Sequence of chain 1.A:
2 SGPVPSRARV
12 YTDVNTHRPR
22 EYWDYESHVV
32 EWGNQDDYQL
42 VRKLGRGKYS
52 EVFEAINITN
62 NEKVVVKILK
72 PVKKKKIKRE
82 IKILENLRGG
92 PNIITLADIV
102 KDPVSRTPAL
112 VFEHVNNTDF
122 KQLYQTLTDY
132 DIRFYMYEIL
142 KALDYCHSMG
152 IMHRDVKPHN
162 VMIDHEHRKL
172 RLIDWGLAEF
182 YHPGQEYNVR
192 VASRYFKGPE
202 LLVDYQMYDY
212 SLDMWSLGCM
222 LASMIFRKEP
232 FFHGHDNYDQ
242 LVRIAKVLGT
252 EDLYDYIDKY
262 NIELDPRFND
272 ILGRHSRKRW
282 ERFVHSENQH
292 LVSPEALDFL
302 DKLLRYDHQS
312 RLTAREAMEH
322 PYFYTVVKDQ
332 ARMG

Binding-site contacts:
Ligand atom N7 contacts residue LYS68 of chain 1.A at 4.0 Å.
Ligand atom C2 contacts residue ILE174 of chain 1.A at 3.4 Å (hydrophobic).
Ligand atom C15 contacts residue ILE95 of chain 1.A at 4.2 Å (hydrophobic).
Ligand atom C16 contacts residue PHE113 of chain 1.A at 3.2 Å (hydrophobic).
Ligand atom C15 contacts residue LYS68 of chain 1.A at 4.0 Å.
Ligand atom C3 contacts residue ILE174 of chain 1.A at 3.6 Å (hydrophobic).
Ligand atom BR2 contacts residue ASN117 of chain 1.A at 3.8 Å.
Ligand atom C5 contacts residue VAL53 of chain 1.A at 4.1 Å (hydrophobic).
Ligand atom BR3 contacts residue ASN118 of chain 1.A at 3.1 Å.
Ligand atom C6 contacts residue VAL53 of chain 1.A at 3.8 Å (hydrophobic).
Ligand atom C8 contacts residue ILE174 of chain 1.A at 3.9 Å (hydrophobic).
Ligand atom N9 contacts residue LYS68 of chain 1.A at 3.9 Å.
Ligand atom C4 contacts residue ILE174 of chain 1.A at 4.1 Å (hydrophobic).
Ligand atom N17 contacts residue TRP176 of chain 1.A at 3.0 Å (h-bond).
Ligand atom N17 contacts residue GLU81 of chain 1.A at 3.6 Å (salt-bridge).
Ligand atom N17 contacts residue LYS68 of chain 1.A at 3.6 Å (salt-bridge).
Ligand atom C1 contacts residue VAL53 of chain 1.A at 3.9 Å (hydrophobic).
Ligand atom N17 contacts residue ILE174 of chain 1.A at 4.2 Å.
Ligand atom BR1 contacts residue VAL66 of chain 1.A at 4.0 Å.
Ligand atom N7 contacts residue ILE174 of chain 1.A at 3.9 Å.
Ligand atom C14 contacts residue LYS68 of chain 1.A at 4.2 Å.
Ligand atom C16 contacts residue LYS68 of chain 1.A at 3.1 Å.
Ligand atom C15 contacts residue ASP175 of chain 1.A at 3.2 Å.
Ligand atom C1 contacts residue ILE174 of chain 1.A at 3.8 Å (hydrophobic).
Ligand atom BR4 contacts residue VAL53 of chain 1.A at 3.6 Å.
Ligand atom C14 contacts residue ILE174 of chain 1.A at 4.1 Å (hydrophobic).
Ligand atom C1 contacts residue MET163 of chain 1.A at 3.9 Å (hydrophobic).
Ligand atom C16 contacts residue ASP175 of chain 1.A at 3.6 Å.
Ligand atom N17 contacts residue PHE113 of chain 1.A at 3.8 Å.
Ligand atom C6 contacts residue MET163 of chain 1.A at 3.6 Å (hydrophobic).
Ligand atom BR2 contacts residue VAL116 of chain 1.A at 3.3 Å.
Ligand atom BR3 contacts residue MET163 of chain 1.A at 3.5 Å.
Ligand atom N17 contacts residue ASP175 of chain 1.A at 3.2 Å (salt-bridge).
Ligand atom N9 contacts residue ILE174 of chain 1.A at 3.6 Å.
Ligand atom C15 contacts residue ILE174 of chain 1.A at 3.5 Å (hydrophobic).
Ligand atom C14 contacts residue PHE113 of chain 1.A at 3.4 Å (hydrophobic).
Ligand atom C8 contacts residue LYS68 of chain 1.A at 3.2 Å.
Ligand atom C15 contacts residue PHE113 of chain 1.A at 3.8 Å (hydrophobic).
Ligand atom BR1 contacts residue ILE95 of chain 1.A at 3.6 Å.
Ligand atom BR4 contacts residue MET163 of chain 1.A at 4.1 Å.

This protein binds this small molecule.
Small molecule (SMILES): NCCCn1cnc2c(Br)c(Br)c(Br)c(Br)c21